Sequence of chain 1.J:
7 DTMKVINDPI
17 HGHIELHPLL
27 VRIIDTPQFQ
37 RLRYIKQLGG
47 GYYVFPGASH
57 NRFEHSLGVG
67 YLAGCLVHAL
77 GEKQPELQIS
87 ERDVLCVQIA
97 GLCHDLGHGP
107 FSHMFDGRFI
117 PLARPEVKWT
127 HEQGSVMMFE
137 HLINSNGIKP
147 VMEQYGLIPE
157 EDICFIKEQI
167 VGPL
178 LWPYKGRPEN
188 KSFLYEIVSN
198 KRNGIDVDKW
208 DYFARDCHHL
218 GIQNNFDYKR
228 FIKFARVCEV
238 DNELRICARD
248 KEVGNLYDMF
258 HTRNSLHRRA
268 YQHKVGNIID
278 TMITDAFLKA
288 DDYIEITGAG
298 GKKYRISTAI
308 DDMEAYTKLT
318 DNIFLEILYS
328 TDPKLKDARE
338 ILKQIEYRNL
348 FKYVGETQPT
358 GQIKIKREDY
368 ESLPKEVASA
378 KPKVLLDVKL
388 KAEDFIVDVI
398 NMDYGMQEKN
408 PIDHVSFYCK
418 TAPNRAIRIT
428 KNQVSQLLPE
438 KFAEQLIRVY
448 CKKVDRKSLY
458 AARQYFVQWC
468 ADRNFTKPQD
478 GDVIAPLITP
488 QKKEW

Binding-site contacts:
Ligand atom O3A contacts residue GTP1 of chain 1.BC at 3.0 Å (h-bond).
Ligand atom O2G contacts residue GTP1 of chain 1.BC at 2.8 Å (h-bond).
Ligand atom O3G contacts residue LYS248 of chain 1.K at 3.5 Å (salt-bridge).
Ligand atom O2B contacts residue LYS271 of chain 1.J at 2.4 Å (salt-bridge).
Ligand atom PA contacts residue LYS248 of chain 1.K at 3.2 Å.
Ligand atom N9 contacts residue ARG227 of chain 1.K at 3.2 Å (salt-bridge).
Ligand atom O1B contacts residue GTP1 of chain 1.BC at 2.6 Å (h-bond).
Ligand atom PG contacts residue ARG246 of chain 1.K at 3.4 Å.
Ligand atom O2A contacts residue LYS248 of chain 1.K at 3.4 Å (salt-bridge).
Ligand atom O2G contacts residue LYS271 of chain 1.J at 3.2 Å (salt-bridge).
Ligand atom O1B contacts residue MG1 of chain 1.ZB at 2.2 Å.
Ligand atom N3 contacts residue ASN13 of chain 1.I at 3.1 Å (h-bond).
Ligand atom C5' contacts residue VAL11 of chain 1.I at 3.5 Å (hydrophobic).
Ligand atom O3B contacts residue LYS271 of chain 1.J at 3.2 Å (salt-bridge).
Ligand atom N6 contacts residue ASN252 of chain 1.K at 3.2 Å (h-bond).
Ligand atom N3 contacts residue ARG227 of chain 1.K at 3.4 Å (salt-bridge).
Ligand atom N6 contacts residue ARG266 of chain 1.J at 3.3 Å.
Ligand atom PB contacts residue LYS271 of chain 1.J at 3.3 Å.
Ligand atom O1A contacts residue ARG227 of chain 1.K at 3.2 Å (salt-bridge).
Ligand atom PB contacts residue GTP1 of chain 1.BC at 3.5 Å.
Ligand atom O4' contacts residue ASN13 of chain 1.I at 3.5 Å.
Ligand atom O2G contacts residue MG1 of chain 1.ZB at 3.1 Å.
Ligand atom O2A contacts residue HIS270 of chain 1.J at 3.0 Å (h-bond).
Ligand atom O1G contacts residue MG1 of chain 1.ZB at 2.7 Å.
Ligand atom C1' contacts residue PHE51 of chain 1.J at 3.3 Å (hydrophobic).
Ligand atom O3' contacts residue VAL50 of chain 1.J at 2.5 Å (h-bond).
Ligand atom O3G contacts residue ARG246 of chain 1.K at 2.4 Å (salt-bridge).
Ligand atom C4 contacts residue ARG227 of chain 1.K at 3.0 Å.
Ligand atom N7 contacts residue ARG227 of chain 1.K at 3.2 Å (salt-bridge).
Ligand atom O1A contacts residue LYS248 of chain 1.K at 2.5 Å (salt-bridge).
Ligand atom O4' contacts residue ARG227 of chain 1.K at 3.0 Å (salt-bridge).
Ligand atom O3' contacts residue ASN13 of chain 1.I at 3.1 Å (h-bond).
Ligand atom PG contacts residue MG1 of chain 1.ZB at 3.3 Å.
Ligand atom C3' contacts residue VAL50 of chain 1.J at 3.3 Å (hydrophobic).
Ligand atom O2B contacts residue HIS270 of chain 1.J at 3.1 Å (h-bond).
Ligand atom C5 contacts residue ARG227 of chain 1.K at 3.3 Å.
Ligand atom O1A contacts residue PHE231 of chain 1.K at 3.4 Å.
Ligand atom C2' contacts residue PHE51 of chain 1.J at 3.5 Å (hydrophobic).
Ligand atom O3' contacts residue GTP1 of chain 1.BC at 3.5 Å (h-bond).
Ligand atom O3B contacts residue LYS248 of chain 1.K at 2.9 Å (salt-bridge).

Sequence of chain 1.I:
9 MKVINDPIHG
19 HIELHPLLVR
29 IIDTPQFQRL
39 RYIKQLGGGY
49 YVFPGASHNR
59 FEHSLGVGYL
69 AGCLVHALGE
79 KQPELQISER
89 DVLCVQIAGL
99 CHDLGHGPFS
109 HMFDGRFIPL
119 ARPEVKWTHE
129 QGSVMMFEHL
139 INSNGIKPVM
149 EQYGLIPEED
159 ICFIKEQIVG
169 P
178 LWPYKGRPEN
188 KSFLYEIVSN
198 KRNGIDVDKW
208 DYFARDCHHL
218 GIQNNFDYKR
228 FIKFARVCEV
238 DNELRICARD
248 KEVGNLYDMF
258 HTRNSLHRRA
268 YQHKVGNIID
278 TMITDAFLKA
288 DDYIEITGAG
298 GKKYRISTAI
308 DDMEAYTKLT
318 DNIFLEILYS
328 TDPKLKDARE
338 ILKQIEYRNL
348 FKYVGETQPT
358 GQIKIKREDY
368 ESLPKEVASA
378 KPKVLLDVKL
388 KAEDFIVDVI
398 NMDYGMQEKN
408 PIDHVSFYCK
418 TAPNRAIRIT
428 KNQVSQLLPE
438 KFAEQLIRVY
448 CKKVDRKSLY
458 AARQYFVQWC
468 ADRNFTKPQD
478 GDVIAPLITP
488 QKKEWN

Sequence of chain 1.K:
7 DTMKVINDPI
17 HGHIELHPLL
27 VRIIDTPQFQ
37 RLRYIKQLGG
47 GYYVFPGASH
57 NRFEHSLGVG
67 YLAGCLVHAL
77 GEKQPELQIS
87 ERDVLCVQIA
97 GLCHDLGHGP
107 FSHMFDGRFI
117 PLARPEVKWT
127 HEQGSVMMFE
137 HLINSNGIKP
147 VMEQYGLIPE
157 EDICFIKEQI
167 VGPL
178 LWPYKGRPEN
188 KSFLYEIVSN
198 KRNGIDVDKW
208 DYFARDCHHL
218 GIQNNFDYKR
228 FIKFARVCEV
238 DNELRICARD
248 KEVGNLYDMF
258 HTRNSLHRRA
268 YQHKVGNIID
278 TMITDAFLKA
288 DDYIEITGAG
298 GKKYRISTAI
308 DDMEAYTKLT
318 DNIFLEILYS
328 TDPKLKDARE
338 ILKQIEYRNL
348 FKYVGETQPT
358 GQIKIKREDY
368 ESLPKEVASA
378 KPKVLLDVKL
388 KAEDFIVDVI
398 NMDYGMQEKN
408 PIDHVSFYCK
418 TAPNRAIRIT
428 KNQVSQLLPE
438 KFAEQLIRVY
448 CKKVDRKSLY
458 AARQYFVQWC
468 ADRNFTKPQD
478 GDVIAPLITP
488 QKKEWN

This protein binds this small molecule.
Small molecule (SMILES): Nc1ncnc2c1ncn2[C@H]1C[C@H](O)[C@@H](CO[P](=O)(O)O[P](=O)(O)OP(=O)(O)O)O1